Sequence of chain 7.C:
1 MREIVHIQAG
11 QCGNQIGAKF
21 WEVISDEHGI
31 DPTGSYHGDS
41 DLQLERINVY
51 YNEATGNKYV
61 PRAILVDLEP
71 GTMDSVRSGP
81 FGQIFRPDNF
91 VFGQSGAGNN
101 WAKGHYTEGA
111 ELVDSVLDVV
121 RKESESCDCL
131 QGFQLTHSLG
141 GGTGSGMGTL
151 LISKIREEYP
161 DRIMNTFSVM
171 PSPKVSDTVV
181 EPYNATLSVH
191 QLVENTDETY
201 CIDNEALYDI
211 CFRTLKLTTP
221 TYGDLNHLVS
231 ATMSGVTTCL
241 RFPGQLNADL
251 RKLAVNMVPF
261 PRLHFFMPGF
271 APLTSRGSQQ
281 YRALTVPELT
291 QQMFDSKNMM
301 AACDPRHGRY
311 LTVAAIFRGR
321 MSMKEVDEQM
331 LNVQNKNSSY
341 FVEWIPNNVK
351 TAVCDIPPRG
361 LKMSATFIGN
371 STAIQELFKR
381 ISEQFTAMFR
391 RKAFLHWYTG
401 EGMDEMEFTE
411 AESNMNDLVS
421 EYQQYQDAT

Binding-site contacts:
Ligand atom C19 contacts residue ARG276 of chain 7.C at 3.9 Å.
Ligand atom C04 contacts residue HIS227 of chain 7.C at 3.3 Å.
Ligand atom C14 contacts residue THR274 of chain 7.C at 3.6 Å.
Ligand atom O06 contacts residue THR274 of chain 7.C at 3.1 Å (h-bond).
Ligand atom O08 contacts residue ARG276 of chain 7.C at 3.3 Å.
Ligand atom C08 contacts residue LEU228 of chain 7.C at 3.6 Å (hydrophobic).
Ligand atom C09 contacts residue HIS227 of chain 7.C at 3.3 Å.
Ligand atom C16 contacts residue PRO272 of chain 7.C at 3.6 Å (hydrophobic).
Ligand atom C41 contacts residue VAL23 of chain 7.C at 2.8 Å (hydrophobic).
Ligand atom O06 contacts residue LEU215 of chain 7.C at 3.7 Å.
Ligand atom C28 contacts residue PRO358 of chain 7.C at 3.8 Å (hydrophobic).
Ligand atom C39 contacts residue ALA231 of chain 7.C at 3.8 Å (hydrophobic).
Ligand atom C19 contacts residue THR274 of chain 7.C at 3.2 Å.
Ligand atom C14 contacts residue LEU215 of chain 7.C at 3.8 Å (hydrophobic).
Ligand atom O13 contacts residue ARG359 of chain 7.C at 3.1 Å (salt-bridge).
Ligand atom O13 contacts residue PRO358 of chain 7.C at 3.5 Å.
Ligand atom O07 contacts residue ARG276 of chain 7.C at 3.8 Å.
Ligand atom C05 contacts residue HIS227 of chain 7.C at 2.9 Å.
Ligand atom C40 contacts residue VAL23 of chain 7.C at 3.5 Å (hydrophobic).
Ligand atom C06 contacts residue ASP224 of chain 7.C at 3.4 Å.
Ligand atom C15 contacts residue PRO272 of chain 7.C at 3.3 Å (hydrophobic).
Ligand atom C42 contacts residue VAL23 of chain 7.C at 3.4 Å (hydrophobic).
Ligand atom C44 contacts residue GLY360 of chain 7.C at 3.9 Å.
Ligand atom C13 contacts residue HIS227 of chain 7.C at 3.9 Å.
Ligand atom O12 contacts residue GLY360 of chain 7.C at 3.4 Å (h-bond).
Ligand atom O13 contacts residue GLY360 of chain 7.C at 3.8 Å.
Ligand atom C07 contacts residue HIS227 of chain 7.C at 2.3 Å.
Ligand atom O06 contacts residue PRO272 of chain 7.C at 3.6 Å.
Ligand atom C08 contacts residue HIS227 of chain 7.C at 2.9 Å.
Ligand atom O05 contacts residue LEU361 of chain 7.C at 3.8 Å.
Ligand atom O14 contacts residue HIS227 of chain 7.C at 2.1 Å (h-bond).
Ligand atom C31 contacts residue HIS227 of chain 7.C at 3.8 Å.
Ligand atom C06 contacts residue HIS227 of chain 7.C at 2.3 Å.
Ligand atom O06 contacts residue LEU273 of chain 7.C at 3.6 Å.
Ligand atom C40 contacts residue SER234 of chain 7.C at 3.1 Å.
Ligand atom C44 contacts residue LEU361 of chain 7.C at 3.8 Å (hydrophobic).
Ligand atom C30 contacts residue HIS227 of chain 7.C at 3.1 Å.
Ligand atom C36 contacts residue HIS227 of chain 7.C at 3.7 Å.
Ligand atom C41 contacts residue SER234 of chain 7.C at 3.7 Å.
Ligand atom C17 contacts residue LEU361 of chain 7.C at 3.9 Å (hydrophobic).

This protein binds this small molecule.
Small molecule (SMILES): CC(=O)O[C@H]1C(=O)[C@@]2(C)[C@H]([C@H](OC(=O)c3ccccc3)[C@]3(O)C[C@H](OC(=O)[C@H](O)[C@@H](NC(=O)c4ccccc4)c4ccccc4)C(C)=C1C3(C)C)[C@]1(OC(C)=O)CO[C@@H]1C[C@@H]2O